Binding-site contacts:
Ligand atom O4' contacts residue GLY152 of chain 2.B at 3.8 Å.
Ligand atom C5 contacts residue TYR162 of chain 2.B at 3.7 Å (hydrophobic).
Ligand atom N1 contacts residue GLY152 of chain 2.B at 3.7 Å.
Ligand atom N3 contacts residue ASP154 of chain 2.B at 3.5 Å (salt-bridge).
Ligand atom C2' contacts residue THR131 of chain 2.B at 3.5 Å.
Ligand atom OP3 contacts residue ASN31 of chain 2.B at 3.1 Å (h-bond).
Ligand atom C5 contacts residue SER161 of chain 2.B at 3.5 Å.
Ligand atom C2 contacts residue PHE155 of chain 2.B at 3.7 Å (hydrophobic).
Ligand atom OP1 contacts residue ASN31 of chain 2.B at 3.3 Å (h-bond).
Ligand atom N3 contacts residue PHE155 of chain 2.B at 3.4 Å (h-bond).
Ligand atom OP2 contacts residue TYR162 of chain 2.B at 2.5 Å (h-bond).
Ligand atom C4 contacts residue TYR156 of chain 2.B at 3.6 Å (hydrophobic).
Ligand atom C5' contacts residue ASN9 of chain 2.B at 3.7 Å.
Ligand atom O3' contacts residue TYR156 of chain 2.B at 3.6 Å.
Ligand atom N3 contacts residue TYR156 of chain 2.B at 3.2 Å (h-bond).
Ligand atom O3' contacts residue THR131 of chain 2.B at 3.4 Å.
Ligand atom C4 contacts residue GLY10 of chain 2.B at 3.8 Å.
Ligand atom C2 contacts residue GLY152 of chain 2.B at 3.8 Å.
Ligand atom O3' contacts residue SER132 of chain 2.B at 3.1 Å (h-bond).
Ligand atom C5 contacts residue TYR156 of chain 2.B at 3.5 Å (hydrophobic).
Ligand atom O2 contacts residue ILE153 of chain 2.B at 3.4 Å.
Ligand atom N4 contacts residue TYR156 of chain 2.B at 3.4 Å.
Ligand atom C6 contacts residue GLY10 of chain 2.B at 3.8 Å.
Ligand atom N4 contacts residue SER161 of chain 2.B at 2.8 Å (h-bond).
Ligand atom C2 contacts residue ASP154 of chain 2.B at 3.4 Å.
Ligand atom C5 contacts residue GLY10 of chain 2.B at 3.8 Å.
Ligand atom P contacts residue ASN31 of chain 2.B at 3.6 Å.
Ligand atom O4' contacts residue ASN9 of chain 2.B at 3.1 Å (h-bond).
Ligand atom C4 contacts residue SER161 of chain 2.B at 3.5 Å.
Ligand atom C3' contacts residue TYR156 of chain 2.B at 3.2 Å (hydrophobic).
Ligand atom O2 contacts residue PHE155 of chain 2.B at 3.1 Å (h-bond).
Ligand atom O4' contacts residue GLY8 of chain 2.B at 3.2 Å.
Ligand atom OP1 contacts residue TYR156 of chain 2.B at 3.3 Å (h-bond).
Ligand atom O2' contacts residue GLY133 of chain 2.B at 3.1 Å (h-bond).
Ligand atom C6 contacts residue TYR156 of chain 2.B at 3.8 Å (hydrophobic).
Ligand atom C1' contacts residue GLY152 of chain 2.B at 3.7 Å.
Ligand atom O2 contacts residue ASP154 of chain 2.B at 2.8 Å (salt-bridge).
Ligand atom OP2 contacts residue TYR156 of chain 2.B at 2.6 Å (h-bond).
Ligand atom O2' contacts residue THR131 of chain 2.B at 2.9 Å (h-bond).
Ligand atom P contacts residue TYR156 of chain 2.B at 3.4 Å.

Sequence of chain 2.B:
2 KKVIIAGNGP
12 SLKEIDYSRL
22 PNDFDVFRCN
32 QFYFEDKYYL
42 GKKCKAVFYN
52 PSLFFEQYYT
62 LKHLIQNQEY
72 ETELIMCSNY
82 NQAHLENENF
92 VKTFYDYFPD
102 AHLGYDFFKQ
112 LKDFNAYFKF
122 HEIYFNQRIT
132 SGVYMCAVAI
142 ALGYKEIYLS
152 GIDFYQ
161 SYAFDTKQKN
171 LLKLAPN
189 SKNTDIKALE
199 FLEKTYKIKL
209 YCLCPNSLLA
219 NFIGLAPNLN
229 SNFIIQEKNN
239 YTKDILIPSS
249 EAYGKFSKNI

This protein binds this small molecule.
Small molecule (SMILES): Nc1cc[n+]([C@@H]2O[C@H](COP(=O)(O)O)[C@@H](O)[C@H]2O)c(=O)[nH]1